Sequence of chain 1.A:
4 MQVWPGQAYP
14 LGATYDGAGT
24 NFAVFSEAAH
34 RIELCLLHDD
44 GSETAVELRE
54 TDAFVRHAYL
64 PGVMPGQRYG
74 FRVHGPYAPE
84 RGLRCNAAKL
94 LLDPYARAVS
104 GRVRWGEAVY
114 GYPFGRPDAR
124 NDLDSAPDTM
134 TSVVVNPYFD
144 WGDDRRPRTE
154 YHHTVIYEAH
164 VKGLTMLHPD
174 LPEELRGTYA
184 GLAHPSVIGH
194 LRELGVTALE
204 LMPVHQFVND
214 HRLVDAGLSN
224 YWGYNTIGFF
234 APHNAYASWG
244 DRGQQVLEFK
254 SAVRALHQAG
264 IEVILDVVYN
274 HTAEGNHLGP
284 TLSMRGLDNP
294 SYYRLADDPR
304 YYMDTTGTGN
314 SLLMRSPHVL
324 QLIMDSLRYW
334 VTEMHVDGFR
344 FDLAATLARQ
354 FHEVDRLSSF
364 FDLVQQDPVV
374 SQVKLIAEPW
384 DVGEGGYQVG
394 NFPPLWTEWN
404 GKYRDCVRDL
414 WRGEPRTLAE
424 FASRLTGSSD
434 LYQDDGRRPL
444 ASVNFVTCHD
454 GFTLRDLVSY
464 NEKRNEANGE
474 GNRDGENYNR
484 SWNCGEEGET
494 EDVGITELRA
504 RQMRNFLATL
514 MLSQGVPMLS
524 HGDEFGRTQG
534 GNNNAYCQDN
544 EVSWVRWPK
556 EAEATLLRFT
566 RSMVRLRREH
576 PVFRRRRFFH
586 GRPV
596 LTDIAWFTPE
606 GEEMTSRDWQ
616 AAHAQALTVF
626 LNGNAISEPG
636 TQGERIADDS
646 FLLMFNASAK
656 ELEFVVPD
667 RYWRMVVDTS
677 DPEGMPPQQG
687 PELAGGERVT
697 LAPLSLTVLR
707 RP

Binding-site contacts:
Ligand atom O6 contacts residue ARG59 of chain 1.B at 2.4 Å (salt-bridge).
Ligand atom O61 contacts residue THR54 of chain 1.B at 2.6 Å (h-bond).
Ligand atom N31 contacts residue THR54 of chain 1.B at 3.5 Å (h-bond).
Ligand atom N3 contacts residue ARG34 of chain 1.B at 3.4 Å (salt-bridge).
Ligand atom N21 contacts residue GLY439 of chain 1.A at 2.9 Å (h-bond).
Ligand atom O4A contacts residue ARG582 of chain 1.A at 3.4 Å.
Ligand atom O2' contacts residue ARG52 of chain 1.B at 3.5 Å (salt-bridge).
Ligand atom C81 contacts residue ARG582 of chain 1.A at 3.5 Å.
Ligand atom C6 contacts residue ARG34 of chain 1.B at 3.5 Å.
Ligand atom O11 contacts residue ARG52 of chain 1.B at 2.5 Å (salt-bridge).
Ligand atom O4A contacts residue PHE583 of chain 1.A at 3.6 Å (h-bond).
Ligand atom O61 contacts residue ARG441 of chain 1.A at 2.9 Å (salt-bridge).
Ligand atom C2' contacts residue ARG52 of chain 1.B at 3.6 Å.
Ligand atom N11 contacts residue ASP55 of chain 1.B at 3.5 Å (salt-bridge).
Ligand atom O2A contacts residue PHE583 of chain 1.A at 3.5 Å.
Ligand atom C6 contacts residue ARG59 of chain 1.B at 3.5 Å.
Ligand atom C2 contacts residue GLU50 of chain 1.B at 3.0 Å.
Ligand atom O2A contacts residue GLN436 of chain 1.A at 3.2 Å (h-bond).
Ligand atom N11 contacts residue ARG441 of chain 1.A at 3.6 Å.
Ligand atom N21 contacts residue THR54 of chain 1.B at 2.5 Å (h-bond).
Ligand atom C61 contacts residue THR54 of chain 1.B at 2.5 Å.
Ligand atom N31 contacts residue ARG440 of chain 1.A at 3.5 Å (salt-bridge).
Ligand atom N1 contacts residue GLU50 of chain 1.B at 2.8 Å (salt-bridge).
Ligand atom C21 contacts residue THR54 of chain 1.B at 2.2 Å.
Ligand atom C4 contacts residue ARG34 of chain 1.B at 3.4 Å.
Ligand atom O3A contacts residue GLN436 of chain 1.A at 3.4 Å (h-bond).
Ligand atom N2 contacts residue ARG52 of chain 1.B at 3.3 Å (salt-bridge).
Ligand atom C61 contacts residue ARG441 of chain 1.A at 3.2 Å.
Ligand atom O11 contacts residue SER632 of chain 1.A at 3.6 Å (h-bond).
Ligand atom N71 contacts residue ARG582 of chain 1.A at 3.2 Å (salt-bridge).
Ligand atom O2P contacts residue GLN436 of chain 1.A at 3.6 Å (h-bond).
Ligand atom O6 contacts residue HIS33 of chain 1.B at 3.0 Å (h-bond).
Ligand atom C2 contacts residue ARG34 of chain 1.B at 3.5 Å.
Ligand atom C5 contacts residue ARG34 of chain 1.B at 3.3 Å.
Ligand atom N2 contacts residue GLU50 of chain 1.B at 2.5 Å (salt-bridge).
Ligand atom N1 contacts residue ARG52 of chain 1.B at 3.4 Å.
Ligand atom C2 contacts residue ARG52 of chain 1.B at 3.5 Å.
Ligand atom N1 contacts residue ARG34 of chain 1.B at 3.4 Å (salt-bridge).
Ligand atom O61 contacts residue GLU53 of chain 1.B at 3.4 Å.
Ligand atom N11 contacts residue THR54 of chain 1.B at 1.3 Å (h-bond).

Sequence of chain 1.B:
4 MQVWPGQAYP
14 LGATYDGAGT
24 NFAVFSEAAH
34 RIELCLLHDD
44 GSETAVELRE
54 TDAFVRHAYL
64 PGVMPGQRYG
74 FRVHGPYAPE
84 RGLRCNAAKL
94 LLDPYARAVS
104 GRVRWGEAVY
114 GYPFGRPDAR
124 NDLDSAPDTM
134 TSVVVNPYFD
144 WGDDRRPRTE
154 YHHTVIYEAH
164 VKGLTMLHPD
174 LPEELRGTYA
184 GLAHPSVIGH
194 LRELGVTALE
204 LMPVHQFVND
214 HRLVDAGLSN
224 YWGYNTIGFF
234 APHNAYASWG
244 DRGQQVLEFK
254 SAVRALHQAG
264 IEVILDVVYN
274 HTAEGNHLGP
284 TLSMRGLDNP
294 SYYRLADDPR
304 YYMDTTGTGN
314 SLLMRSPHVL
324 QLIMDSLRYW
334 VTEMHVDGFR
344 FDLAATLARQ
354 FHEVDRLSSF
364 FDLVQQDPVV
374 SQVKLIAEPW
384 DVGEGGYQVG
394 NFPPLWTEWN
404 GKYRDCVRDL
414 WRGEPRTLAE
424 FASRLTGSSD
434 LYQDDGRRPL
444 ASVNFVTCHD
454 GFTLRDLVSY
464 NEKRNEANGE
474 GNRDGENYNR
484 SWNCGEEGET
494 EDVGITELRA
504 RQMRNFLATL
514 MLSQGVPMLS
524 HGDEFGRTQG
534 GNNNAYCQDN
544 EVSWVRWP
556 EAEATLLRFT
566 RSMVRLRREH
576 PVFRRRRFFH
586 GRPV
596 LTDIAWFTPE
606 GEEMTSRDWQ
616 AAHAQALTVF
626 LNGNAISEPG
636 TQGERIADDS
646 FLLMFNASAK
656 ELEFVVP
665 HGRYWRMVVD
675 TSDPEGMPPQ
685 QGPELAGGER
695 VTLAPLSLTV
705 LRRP

This protein binds this small molecule.
Small molecule (SMILES): Nc1nc2c(ncn2[C@@H]2O[C@@H]3CO[P](=O)(O)O[C@H]4[C@@H](O)[C@H](n5cnc6c(=O)[nH]c(N)nc65)O[C@@H]4CO[P](=O)(O)O[C@H]3[C@H]2O)c(=O)[nH]1